Binding-site contacts:
Ligand atom NH1 contacts residue TRP62 of chain 1.A at 3.8 Å.
Ligand atom NH1 contacts residue ASN59 of chain 1.A at 3.7 Å.
Ligand atom CZ contacts residue ARG61 of chain 1.A at 4.3 Å.
Ligand atom NE contacts residue ASP48 of chain 1.A at 4.3 Å.
Ligand atom N contacts residue ARG61 of chain 1.A at 4.2 Å.
Ligand atom O contacts residue ASP48 of chain 1.A at 3.8 Å.
Ligand atom NH2 contacts residue TRP62 of chain 1.A at 3.0 Å (h-bond).
Ligand atom C contacts residue ASP48 of chain 1.A at 4.4 Å.
Ligand atom CA contacts residue ASP48 of chain 1.A at 4.2 Å.
Ligand atom CZ contacts residue TRP62 of chain 1.A at 3.4 Å (hydrophobic).
Ligand atom NE contacts residue ARG61 of chain 1.A at 3.9 Å.
Ligand atom CG contacts residue ARG61 of chain 1.A at 4.4 Å.
Ligand atom CB contacts residue ASP48 of chain 1.A at 2.8 Å.
Ligand atom CD contacts residue ASP48 of chain 1.A at 4.2 Å.
Ligand atom CA contacts residue ARG61 of chain 1.A at 3.7 Å.
Ligand atom NE contacts residue TRP62 of chain 1.A at 4.1 Å.
Ligand atom CD contacts residue ARG61 of chain 1.A at 4.2 Å.
Ligand atom CB contacts residue ARG61 of chain 1.A at 3.4 Å.
Ligand atom CG contacts residue ASP48 of chain 1.A at 3.0 Å.

This small molecule binds to this protein.
Small molecule (SMILES): NC(=[NH2+])NCCC[C@H](N)C(=O)O

Sequence of chain 1.A:
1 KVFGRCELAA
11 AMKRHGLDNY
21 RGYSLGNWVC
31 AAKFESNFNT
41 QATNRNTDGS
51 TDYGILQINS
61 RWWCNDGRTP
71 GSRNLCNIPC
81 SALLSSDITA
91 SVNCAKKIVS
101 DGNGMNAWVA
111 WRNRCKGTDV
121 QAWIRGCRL